Sequence of chain 1.C:
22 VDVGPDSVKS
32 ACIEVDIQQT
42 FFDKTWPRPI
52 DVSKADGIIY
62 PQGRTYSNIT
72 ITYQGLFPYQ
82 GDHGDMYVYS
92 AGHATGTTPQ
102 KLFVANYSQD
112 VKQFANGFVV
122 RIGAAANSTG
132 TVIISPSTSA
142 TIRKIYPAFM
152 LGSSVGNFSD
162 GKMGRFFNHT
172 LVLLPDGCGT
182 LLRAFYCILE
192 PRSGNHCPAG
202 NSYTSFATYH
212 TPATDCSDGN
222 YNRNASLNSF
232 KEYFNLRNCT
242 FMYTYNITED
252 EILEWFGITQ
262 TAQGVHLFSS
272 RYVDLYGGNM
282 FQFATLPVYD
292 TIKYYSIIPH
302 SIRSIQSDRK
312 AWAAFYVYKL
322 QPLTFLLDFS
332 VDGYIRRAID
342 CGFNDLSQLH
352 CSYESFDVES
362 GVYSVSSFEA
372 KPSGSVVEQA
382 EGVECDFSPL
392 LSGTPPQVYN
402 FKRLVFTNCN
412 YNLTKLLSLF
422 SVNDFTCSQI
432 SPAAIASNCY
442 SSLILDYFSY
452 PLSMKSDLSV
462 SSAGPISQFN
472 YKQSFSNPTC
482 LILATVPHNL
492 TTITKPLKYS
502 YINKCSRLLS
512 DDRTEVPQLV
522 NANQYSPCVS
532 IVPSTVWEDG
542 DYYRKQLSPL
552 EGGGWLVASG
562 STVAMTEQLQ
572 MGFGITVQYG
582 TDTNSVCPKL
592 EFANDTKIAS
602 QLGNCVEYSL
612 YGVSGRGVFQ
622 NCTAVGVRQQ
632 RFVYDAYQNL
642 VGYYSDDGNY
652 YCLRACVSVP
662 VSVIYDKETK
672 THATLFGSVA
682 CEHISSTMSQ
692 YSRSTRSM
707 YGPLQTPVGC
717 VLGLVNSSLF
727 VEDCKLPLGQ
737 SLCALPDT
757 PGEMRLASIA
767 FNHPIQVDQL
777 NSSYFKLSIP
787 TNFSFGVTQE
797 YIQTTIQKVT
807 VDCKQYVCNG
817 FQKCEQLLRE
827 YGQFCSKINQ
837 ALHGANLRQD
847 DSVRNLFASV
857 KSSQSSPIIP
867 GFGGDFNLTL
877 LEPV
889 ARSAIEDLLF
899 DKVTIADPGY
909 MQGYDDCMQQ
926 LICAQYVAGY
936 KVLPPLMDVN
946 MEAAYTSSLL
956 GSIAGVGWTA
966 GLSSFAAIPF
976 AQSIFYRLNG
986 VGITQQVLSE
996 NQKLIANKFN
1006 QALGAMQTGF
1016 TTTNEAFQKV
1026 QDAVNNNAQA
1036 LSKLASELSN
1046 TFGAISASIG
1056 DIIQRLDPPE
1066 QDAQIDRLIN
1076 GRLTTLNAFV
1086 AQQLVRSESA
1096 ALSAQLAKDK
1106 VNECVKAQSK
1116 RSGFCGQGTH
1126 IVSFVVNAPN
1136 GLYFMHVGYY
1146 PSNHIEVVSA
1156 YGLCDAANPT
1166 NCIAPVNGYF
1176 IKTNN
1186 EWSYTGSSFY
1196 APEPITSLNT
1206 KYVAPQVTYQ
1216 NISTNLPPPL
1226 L

The protein below binds the small molecule below.
Small molecule (SMILES): CC(=O)N[C@H]1CO[C@H](CO[C@@H]2O[C@@H](C)[C@@H](O)[C@@H](O)[C@@H]2O)[C@@H](O)[C@@H]1O

Binding-site contacts:
Ligand atom C4 contacts residue ASN722 of chain 1.C at 4.2 Å.
Ligand atom C4 contacts residue ASN722 of chain 1.C at 4.2 Å.
Ligand atom C3 contacts residue ASN722 of chain 1.C at 3.8 Å.
Ligand atom O5 contacts residue SER724 of chain 1.C at 4.1 Å.
Ligand atom C1 contacts residue ASN722 of chain 1.C at 1.4 Å.
Ligand atom C6 contacts residue SER724 of chain 1.C at 3.7 Å.
Ligand atom C6 contacts residue SER724 of chain 1.C at 4.2 Å.
Ligand atom C8 contacts residue LEU710 of chain 1.C at 3.8 Å (hydrophobic).
Ligand atom C7 contacts residue LEU710 of chain 1.C at 4.2 Å (hydrophobic).
Ligand atom N2 contacts residue ASN722 of chain 1.C at 2.9 Å (h-bond).
Ligand atom C5 contacts residue SER723 of chain 1.C at 4.5 Å.
Ligand atom O7 contacts residue ASN722 of chain 1.C at 3.1 Å (h-bond).
Ligand atom C6 contacts residue ASN722 of chain 1.C at 3.9 Å.
Ligand atom C5 contacts residue ASN722 of chain 1.C at 3.7 Å.
Ligand atom O7 contacts residue LEU710 of chain 1.C at 4.1 Å.
Ligand atom C5 contacts residue SER724 of chain 1.C at 4.3 Å.
Ligand atom C7 contacts residue ASN722 of chain 1.C at 3.2 Å.
Ligand atom C8 contacts residue ASN722 of chain 1.C at 4.4 Å.
Ligand atom O5 contacts residue ASN722 of chain 1.C at 2.3 Å (h-bond).
Ligand atom C2 contacts residue ASN722 of chain 1.C at 2.5 Å.
Ligand atom C3 contacts residue ASN722 of chain 1.C at 4.0 Å.
Ligand atom C5 contacts residue ASN722 of chain 1.C at 4.1 Å.
Ligand atom C8 contacts residue GLN711 of chain 1.C at 3.7 Å.
Ligand atom C6 contacts residue SER723 of chain 1.C at 3.7 Å.